Binding-site contacts:
Ligand atom C1 contacts residue LYS16 of chain 1.B at 3.6 Å.
Ligand atom O2 contacts residue MET331 of chain 1.B at 3.8 Å.
Ligand atom C3 contacts residue TRP63 of chain 1.B at 3.6 Å (hydrophobic).
Ligand atom O6 contacts residue PHE157 of chain 1.B at 3.9 Å.
Ligand atom C4 contacts residue TRP341 of chain 1.B at 3.6 Å (hydrophobic).
Ligand atom C3 contacts residue ASP66 of chain 1.B at 3.6 Å.
Ligand atom O2 contacts residue TRP63 of chain 1.B at 3.5 Å (h-bond).
Ligand atom O6 contacts residue PRO155 of chain 1.B at 3.5 Å.
Ligand atom C2 contacts residue GLU112 of chain 1.B at 3.5 Å.
Ligand atom C2 contacts residue LYS16 of chain 1.B at 3.8 Å.
Ligand atom C5 contacts residue GLU154 of chain 1.B at 3.8 Å.
Ligand atom O3 contacts residue ARG67 of chain 1.B at 3.5 Å.
Ligand atom C6 contacts residue TRP341 of chain 1.B at 3.8 Å (hydrophobic).
Ligand atom O3 contacts residue ASP66 of chain 1.B at 2.6 Å (salt-bridge).
Ligand atom O6 contacts residue ARG345 of chain 1.B at 4.0 Å.
Ligand atom O2 contacts residue GLU112 of chain 1.B at 2.9 Å (salt-bridge).
Ligand atom C4 contacts residue TYR156 of chain 1.B at 3.9 Å (hydrophobic).
Ligand atom O1 contacts residue ASN13 of chain 1.B at 3.5 Å (h-bond).
Ligand atom O3 contacts residue TRP63 of chain 1.B at 3.3 Å (h-bond).
Ligand atom O6 contacts residue GLU154 of chain 1.B at 2.5 Å (salt-bridge).
Ligand atom O2 contacts residue LYS16 of chain 1.B at 2.9 Å (salt-bridge).
Ligand atom O2 contacts residue ASP66 of chain 1.B at 2.7 Å (salt-bridge).
Ligand atom C2 contacts residue ASP66 of chain 1.B at 3.4 Å.
Ligand atom O3 contacts residue TRP341 of chain 1.B at 3.8 Å.
Ligand atom C2 contacts residue TRP231 of chain 1.B at 3.8 Å (hydrophobic).
Ligand atom O1 contacts residue LYS16 of chain 1.B at 3.1 Å (salt-bridge).
Ligand atom C6 contacts residue TYR156 of chain 1.B at 3.7 Å (hydrophobic).
Ligand atom O6 contacts residue TYR156 of chain 1.B at 3.2 Å (h-bond).
Ligand atom C6 contacts residue PHE157 of chain 1.B at 4.0 Å (hydrophobic).
Ligand atom C6 contacts residue PRO155 of chain 1.B at 3.9 Å (hydrophobic).
Ligand atom O1 contacts residue ASP15 of chain 1.B at 2.8 Å (salt-bridge).
Ligand atom C6 contacts residue ARG345 of chain 1.B at 3.9 Å.
Ligand atom C1 contacts residue TRP231 of chain 1.B at 3.7 Å (hydrophobic).
Ligand atom C1 contacts residue TYR156 of chain 1.B at 3.6 Å (hydrophobic).
Ligand atom C1 contacts residue ASP15 of chain 1.B at 3.4 Å.
Ligand atom O2 contacts residue ALA64 of chain 1.B at 3.4 Å.
Ligand atom O5 contacts residue TYR156 of chain 1.B at 3.2 Å.
Ligand atom O3 contacts residue GLU112 of chain 1.B at 3.7 Å.
Ligand atom C6 contacts residue GLU154 of chain 1.B at 3.1 Å.
Ligand atom O3 contacts residue ALA64 of chain 1.B at 3.4 Å.

Sequence of chain 1.B:
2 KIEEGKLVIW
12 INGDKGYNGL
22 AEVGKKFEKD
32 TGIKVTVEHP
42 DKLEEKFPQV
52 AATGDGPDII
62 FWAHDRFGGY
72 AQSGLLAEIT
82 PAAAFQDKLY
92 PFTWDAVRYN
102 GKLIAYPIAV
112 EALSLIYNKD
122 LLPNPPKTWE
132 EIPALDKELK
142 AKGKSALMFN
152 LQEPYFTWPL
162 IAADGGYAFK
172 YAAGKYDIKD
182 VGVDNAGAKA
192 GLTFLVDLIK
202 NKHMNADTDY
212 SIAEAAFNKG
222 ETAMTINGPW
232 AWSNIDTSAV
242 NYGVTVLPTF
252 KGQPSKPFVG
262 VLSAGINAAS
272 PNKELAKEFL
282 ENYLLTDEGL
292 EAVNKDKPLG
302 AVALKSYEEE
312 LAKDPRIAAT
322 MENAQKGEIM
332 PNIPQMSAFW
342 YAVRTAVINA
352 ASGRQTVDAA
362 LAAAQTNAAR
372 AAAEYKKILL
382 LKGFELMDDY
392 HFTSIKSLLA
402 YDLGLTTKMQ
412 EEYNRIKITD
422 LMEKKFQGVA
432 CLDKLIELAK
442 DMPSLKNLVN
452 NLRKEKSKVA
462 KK

A small-molecule ligand and the protein it binds are described below.
Small molecule (SMILES): OC[C@H]1O[C@H](O[C@H]2[C@H](O)[C@@H](O)[C@@H](O)O[C@@H]2CO)[C@H](O)[C@@H](O)[C@@H]1O